This small molecule binds to this protein.
Small molecule (SMILES): NC[C@@H]1O[C@H](O[C@H]2[C@@H](O)[C@H](O[C@@H]3[C@@H](O)[C@H](N)C[C@H](N)[C@H]3O[C@H]3O[C@H](CO)[C@@H](O)[C@H](O)[C@H]3N)O[C@@H]2CO)[C@H](N)[C@@H](O)[C@@H]1O

Sequence of chain 1.F:
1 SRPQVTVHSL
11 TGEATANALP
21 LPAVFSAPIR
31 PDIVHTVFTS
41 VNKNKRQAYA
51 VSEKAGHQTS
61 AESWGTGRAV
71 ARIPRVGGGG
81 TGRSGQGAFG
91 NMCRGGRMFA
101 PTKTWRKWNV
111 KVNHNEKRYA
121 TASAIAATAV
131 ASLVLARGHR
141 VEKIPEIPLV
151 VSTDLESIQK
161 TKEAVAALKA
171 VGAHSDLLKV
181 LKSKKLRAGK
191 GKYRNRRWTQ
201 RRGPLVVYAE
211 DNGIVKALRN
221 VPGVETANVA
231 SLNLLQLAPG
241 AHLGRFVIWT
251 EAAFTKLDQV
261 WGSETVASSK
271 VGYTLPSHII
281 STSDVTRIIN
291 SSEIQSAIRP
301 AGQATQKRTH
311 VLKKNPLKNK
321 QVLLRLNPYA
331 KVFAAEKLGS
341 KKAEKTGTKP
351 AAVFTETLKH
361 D

Binding-site contacts:
Ligand atom O61 contacts residue SER183 of chain 1.F at 3.5 Å (h-bond).
Ligand atom C61 contacts residue LYS182 of chain 1.F at 3.8 Å.
Ligand atom C21 contacts residue LEU181 of chain 1.F at 4.0 Å (hydrophobic).
Ligand atom C51 contacts residue LEU181 of chain 1.F at 3.9 Å (hydrophobic).
Ligand atom N21 contacts residue LYS182 of chain 1.F at 4.0 Å.
Ligand atom O43 contacts residue LEU181 of chain 1.F at 4.4 Å.
Ligand atom C11 contacts residue LEU181 of chain 1.F at 3.4 Å (hydrophobic).
Ligand atom O61 contacts residue LYS182 of chain 1.F at 2.9 Å (salt-bridge).
Ligand atom C61 contacts residue LEU181 of chain 1.F at 4.0 Å (hydrophobic).
Ligand atom C61 contacts residue LYS184 of chain 1.F at 3.5 Å.
Ligand atom O51 contacts residue LEU181 of chain 1.F at 2.8 Å (h-bond).
Ligand atom O31 contacts residue LYS182 of chain 1.F at 3.2 Å (salt-bridge).
Ligand atom C23 contacts residue LEU181 of chain 1.F at 4.3 Å (hydrophobic).
Ligand atom O61 contacts residue LYS184 of chain 1.F at 3.1 Å (salt-bridge).
Ligand atom C21 contacts residue LYS182 of chain 1.F at 4.0 Å.
Ligand atom O51 contacts residue LYS182 of chain 1.F at 4.3 Å.
Ligand atom O61 contacts residue LEU181 of chain 1.F at 3.0 Å (h-bond).
Ligand atom C31 contacts residue LYS182 of chain 1.F at 4.2 Å.
Ligand atom C41 contacts residue LYS182 of chain 1.F at 4.5 Å.
Ligand atom O53 contacts residue LYS182 of chain 1.F at 3.6 Å (salt-bridge).